This protein binds this small molecule.
Small molecule (SMILES): Nc1ncnc2c1ncn2[C@@H]1O[C@H](CO[P](=O)(O)O[P](=O)(O)CP(=O)(O)O)[C@@H](O)[C@H]1O

Sequence of chain 1.A:
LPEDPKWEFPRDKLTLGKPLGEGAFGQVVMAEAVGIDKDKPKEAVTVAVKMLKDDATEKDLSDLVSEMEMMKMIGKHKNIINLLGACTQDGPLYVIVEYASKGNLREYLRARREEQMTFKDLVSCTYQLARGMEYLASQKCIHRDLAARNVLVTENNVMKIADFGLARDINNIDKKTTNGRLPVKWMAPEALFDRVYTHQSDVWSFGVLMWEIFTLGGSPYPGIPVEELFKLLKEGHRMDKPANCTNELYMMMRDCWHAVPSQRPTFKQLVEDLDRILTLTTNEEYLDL

Binding-site contacts:
Ligand atom O2G contacts residue MG1 of chain 1.C at 3.1 Å.
Ligand atom O3' contacts residue ARG186 of chain 1.A at 2.8 Å (salt-bridge).
Ligand atom C2 contacts residue ALA123 of chain 1.A at 3.5 Å (hydrophobic).
Ligand atom PA contacts residue LYS73 of chain 1.A at 3.7 Å.
Ligand atom N6 contacts residue LEU189 of chain 1.A at 3.4 Å.
Ligand atom O2B contacts residue LYS73 of chain 1.A at 2.7 Å (salt-bridge).
Ligand atom N1 contacts residue TYR122 of chain 1.A at 3.7 Å.
Ligand atom O2A contacts residue ASP200 of chain 1.A at 3.3 Å (salt-bridge).
Ligand atom O1G contacts residue MG1 of chain 1.B at 2.4 Å.
Ligand atom O2' contacts residue GLY44 of chain 1.A at 3.4 Å.
Ligand atom O2B contacts residue MG1 of chain 1.C at 2.6 Å.
Ligand atom O1A contacts residue LYS73 of chain 1.A at 2.6 Å (salt-bridge).
Ligand atom O1G contacts residue ASP200 of chain 1.A at 3.5 Å (salt-bridge).
Ligand atom O2' contacts residue ASN127 of chain 1.A at 3.0 Å (h-bond).
Ligand atom C8 contacts residue VAL51 of chain 1.A at 3.6 Å (hydrophobic).
Ligand atom C6 contacts residue ALA71 of chain 1.A at 3.6 Å (hydrophobic).
Ligand atom N6 contacts residue GLU121 of chain 1.A at 2.9 Å (salt-bridge).
Ligand atom O2G contacts residue MG1 of chain 1.B at 3.6 Å.
Ligand atom O2B contacts residue ASP200 of chain 1.A at 2.8 Å (salt-bridge).
Ligand atom PB contacts residue ASP200 of chain 1.A at 3.8 Å.
Ligand atom PB contacts residue LYS73 of chain 1.A at 3.4 Å.
Ligand atom O2G contacts residue ASP200 of chain 1.A at 3.0 Å (salt-bridge).
Ligand atom PG contacts residue ASP200 of chain 1.A at 3.7 Å.
Ligand atom O2A contacts residue ASN187 of chain 1.A at 3.2 Å (h-bond).
Ligand atom O4' contacts residue LEU43 of chain 1.A at 3.5 Å (h-bond).
Ligand atom N6 contacts residue ALA71 of chain 1.A at 3.2 Å.
Ligand atom C3' contacts residue ARG186 of chain 1.A at 3.8 Å.
Ligand atom O1B contacts residue GLN50 of chain 1.A at 3.1 Å (h-bond).
Ligand atom C6 contacts residue LEU189 of chain 1.A at 3.4 Å (hydrophobic).
Ligand atom PG contacts residue MG1 of chain 1.B at 3.5 Å.
Ligand atom O2A contacts residue MG1 of chain 1.B at 2.3 Å.
Ligand atom O3A contacts residue LYS73 of chain 1.A at 3.7 Å.
Ligand atom O3' contacts residue ASN127 of chain 1.A at 3.4 Å (h-bond).
Ligand atom C5 contacts residue LEU189 of chain 1.A at 3.6 Å (hydrophobic).
Ligand atom O1B contacts residue LYS73 of chain 1.A at 3.4 Å (salt-bridge).
Ligand atom O3A contacts residue MG1 of chain 1.B at 3.5 Å.
Ligand atom N6 contacts residue VAL120 of chain 1.A at 3.4 Å.
Ligand atom C4 contacts residue LEU189 of chain 1.A at 3.7 Å (hydrophobic).
Ligand atom PA contacts residue MG1 of chain 1.B at 3.4 Å.
Ligand atom N1 contacts residue ALA123 of chain 1.A at 3.2 Å (h-bond).